Binding-site contacts:
Ligand atom O6B contacts residue THR85 of chain 1.A at 3.4 Å (h-bond).
Ligand atom C5 contacts residue ARG255 of chain 1.A at 3.7 Å.
Ligand atom O5 contacts residue GLN153 of chain 1.A at 3.1 Å (h-bond).
Ligand atom C3 contacts residue THR85 of chain 1.A at 3.6 Å.
Ligand atom O6A contacts residue ASP175 of chain 1.A at 3.7 Å.
Ligand atom O5 contacts residue TRP245 of chain 1.A at 2.7 Å (h-bond).
Ligand atom O6B contacts residue THR248 of chain 1.A at 2.6 Å (h-bond).
Ligand atom O6B contacts residue ASP175 of chain 1.A at 3.2 Å (salt-bridge).
Ligand atom C2 contacts residue THR85 of chain 1.A at 3.6 Å.
Ligand atom O6A contacts residue GLN153 of chain 1.A at 3.0 Å (h-bond).
Ligand atom C1 contacts residue TRP245 of chain 1.A at 3.5 Å (hydrophobic).
Ligand atom O6A contacts residue ARG255 of chain 1.A at 2.8 Å (salt-bridge).
Ligand atom O1 contacts residue ARG243 of chain 1.A at 3.5 Å (salt-bridge).
Ligand atom O5 contacts residue GLN129 of chain 1.A at 3.4 Å (h-bond).
Ligand atom O6A contacts residue THR248 of chain 1.A at 3.0 Å (h-bond).
Ligand atom C6 contacts residue ALA86 of chain 1.A at 3.8 Å (hydrophobic).
Ligand atom O4 contacts residue GLN129 of chain 1.A at 3.9 Å.
Ligand atom O2 contacts residue PRO247 of chain 1.A at 3.5 Å.
Ligand atom C6 contacts residue ARG255 of chain 1.A at 3.6 Å.
Ligand atom O6B contacts residue ALA86 of chain 1.A at 2.7 Å (h-bond).
Ligand atom O4 contacts residue TRP245 of chain 1.A at 3.9 Å.
Ligand atom O2 contacts residue GLN129 of chain 1.A at 3.1 Å (h-bond).
Ligand atom CH3 contacts residue ASP175 of chain 1.A at 3.8 Å.
Ligand atom C1 contacts residue GLN153 of chain 1.A at 3.9 Å.
Ligand atom C2 contacts residue THR248 of chain 1.A at 3.6 Å.
Ligand atom C6 contacts residue GLN153 of chain 1.A at 3.9 Å.
Ligand atom C6 contacts residue ASP175 of chain 1.A at 3.1 Å.
Ligand atom O6A contacts residue THR85 of chain 1.A at 3.3 Å (h-bond).
Ligand atom C6 contacts residue THR248 of chain 1.A at 3.4 Å.
Ligand atom O6A contacts residue PRO247 of chain 1.A at 3.5 Å.
Ligand atom O2 contacts residue THR85 of chain 1.A at 2.9 Å (h-bond).
Ligand atom O6A contacts residue TRP245 of chain 1.A at 3.1 Å (h-bond).
Ligand atom C4 contacts residue MET282 of chain 1.A at 3.7 Å (hydrophobic).
Ligand atom CH3 contacts residue PHE178 of chain 1.A at 3.3 Å (hydrophobic).
Ligand atom C6 contacts residue THR85 of chain 1.A at 3.6 Å.
Ligand atom C5 contacts residue ASP175 of chain 1.A at 3.3 Å.
Ligand atom C3 contacts residue MET282 of chain 1.A at 3.8 Å (hydrophobic).
Ligand atom O2 contacts residue THR248 of chain 1.A at 2.9 Å (h-bond).
Ligand atom O3 contacts residue THR85 of chain 1.A at 2.6 Å (h-bond).
Ligand atom O6A contacts residue GLN129 of chain 1.A at 3.6 Å (h-bond).

A small-molecule ligand and the protein it binds are described below.
Small molecule (SMILES): COC(=O)[C@H]1O[C@H](O[C@@H]2[C@H](O)[C@@H](O)[C@@H](O[C@@H]3[C@H](O)[C@@H](O)[C@@H](O[C@@H]4[C@H](O)[C@@H](O)[C@@H](O[C@@H]5[C@H](O)[C@@H](O)[C@@H](O[C@@H]6[C@H](O)[C@@H](O)[C@@H](O)O[C@@H]6C(=O)OC)O[C@@H]5C(=O)O)O[C@@H]4C(=O)O)O[C@@H]3C(=O)O)O[C@@H]2C(=O)OC)[C@H](O)[C@@H](O)[C@H]1O

Sequence of chain 1.A:
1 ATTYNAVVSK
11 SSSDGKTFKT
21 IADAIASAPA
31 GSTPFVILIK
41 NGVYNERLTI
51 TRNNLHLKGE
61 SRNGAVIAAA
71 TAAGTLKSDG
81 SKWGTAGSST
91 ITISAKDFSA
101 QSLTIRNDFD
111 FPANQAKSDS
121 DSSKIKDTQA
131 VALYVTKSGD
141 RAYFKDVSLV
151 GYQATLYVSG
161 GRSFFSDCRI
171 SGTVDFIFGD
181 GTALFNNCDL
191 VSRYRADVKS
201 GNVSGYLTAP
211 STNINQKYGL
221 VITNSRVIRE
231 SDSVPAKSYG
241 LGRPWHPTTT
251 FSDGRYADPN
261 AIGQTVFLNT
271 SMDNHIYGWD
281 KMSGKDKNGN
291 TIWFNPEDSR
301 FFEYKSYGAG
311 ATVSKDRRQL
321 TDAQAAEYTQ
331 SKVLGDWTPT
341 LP